Binding-site contacts:
Ligand atom C3 contacts residue SER54 of chain 1.B at 3.5 Å.
Ligand atom C4 contacts residue TRP125 of chain 1.B at 3.9 Å (hydrophobic).
Ligand atom C3 contacts residue ALA57 of chain 1.B at 4.1 Å (hydrophobic).
Ligand atom C4 contacts residue SER54 of chain 1.B at 3.3 Å.
Ligand atom C1 contacts residue VAL53 of chain 1.B at 3.7 Å (hydrophobic).
Ligand atom OH contacts residue VAL60 of chain 1.B at 3.8 Å.
Ligand atom C2 contacts residue VAL53 of chain 1.B at 4.1 Å (hydrophobic).
Ligand atom OH contacts residue PHE115 of chain 1.B at 4.1 Å.
Ligand atom OH contacts residue PHE66 of chain 1.B at 3.8 Å.
Ligand atom OH contacts residue THR59 of chain 1.B at 2.5 Å (h-bond).
Ligand atom C2 contacts residue TRP125 of chain 1.B at 3.5 Å (hydrophobic).
Ligand atom C1 contacts residue TRP125 of chain 1.B at 4.1 Å (hydrophobic).
Ligand atom C2 contacts residue SER54 of chain 1.B at 2.9 Å.
Ligand atom C3 contacts residue TRP125 of chain 1.B at 4.2 Å (hydrophobic).
Ligand atom C1 contacts residue SER54 of chain 1.B at 4.0 Å.
Ligand atom C2 contacts residue ALA57 of chain 1.B at 3.8 Å (hydrophobic).
Ligand atom C3 contacts residue PHE115 of chain 1.B at 4.5 Å (hydrophobic).
Ligand atom C2 contacts residue THR59 of chain 1.B at 3.6 Å.
Ligand atom C3 contacts residue THR59 of chain 1.B at 2.8 Å.
Ligand atom C4 contacts residue THR59 of chain 1.B at 3.1 Å.
Ligand atom C4 contacts residue PHE115 of chain 1.B at 3.4 Å (hydrophobic).
Ligand atom C1 contacts residue ALA57 of chain 1.B at 3.3 Å (hydrophobic).
Ligand atom OH contacts residue SER54 of chain 1.B at 3.2 Å (h-bond).

Sequence of chain 1.B:
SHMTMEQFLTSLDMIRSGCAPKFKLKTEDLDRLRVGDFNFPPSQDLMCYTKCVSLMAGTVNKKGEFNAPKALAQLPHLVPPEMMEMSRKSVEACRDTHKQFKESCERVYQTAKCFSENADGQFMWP

A small-molecule ligand and the protein it binds are described below.
Small molecule (SMILES): CCCCO